Binding-site contacts:
Ligand atom O7 contacts residue GLY273 of chain 1.C at 3.5 Å (h-bond).
Ligand atom C2 contacts residue ASN275 of chain 1.C at 2.6 Å.
Ligand atom C3 contacts residue ASN275 of chain 1.C at 3.9 Å.
Ligand atom O7 contacts residue GLU250 of chain 1.C at 3.6 Å.
Ligand atom O3 contacts residue GLU250 of chain 1.C at 4.0 Å.
Ligand atom O6 contacts residue GLU250 of chain 1.C at 4.2 Å.
Ligand atom C8 contacts residue GLY273 of chain 1.C at 3.6 Å.
Ligand atom C5 contacts residue ASN275 of chain 1.C at 3.6 Å.
Ligand atom C6 contacts residue GLU250 of chain 1.C at 3.2 Å.
Ligand atom C7 contacts residue GLY273 of chain 1.C at 3.8 Å.
Ligand atom C1 contacts residue ASN275 of chain 1.C at 1.4 Å.
Ligand atom C2 contacts residue GLU250 of chain 1.C at 4.2 Å.
Ligand atom C4 contacts residue ASN275 of chain 1.C at 4.2 Å.
Ligand atom N2 contacts residue ASN275 of chain 1.C at 3.1 Å (h-bond).
Ligand atom C5 contacts residue GLU250 of chain 1.C at 4.3 Å.
Ligand atom C7 contacts residue ASN275 of chain 1.C at 4.2 Å.
Ligand atom O7 contacts residue SER272 of chain 1.C at 4.5 Å.
Ligand atom O5 contacts residue ASN275 of chain 1.C at 2.2 Å (h-bond).

Sequence of chain 1.C:
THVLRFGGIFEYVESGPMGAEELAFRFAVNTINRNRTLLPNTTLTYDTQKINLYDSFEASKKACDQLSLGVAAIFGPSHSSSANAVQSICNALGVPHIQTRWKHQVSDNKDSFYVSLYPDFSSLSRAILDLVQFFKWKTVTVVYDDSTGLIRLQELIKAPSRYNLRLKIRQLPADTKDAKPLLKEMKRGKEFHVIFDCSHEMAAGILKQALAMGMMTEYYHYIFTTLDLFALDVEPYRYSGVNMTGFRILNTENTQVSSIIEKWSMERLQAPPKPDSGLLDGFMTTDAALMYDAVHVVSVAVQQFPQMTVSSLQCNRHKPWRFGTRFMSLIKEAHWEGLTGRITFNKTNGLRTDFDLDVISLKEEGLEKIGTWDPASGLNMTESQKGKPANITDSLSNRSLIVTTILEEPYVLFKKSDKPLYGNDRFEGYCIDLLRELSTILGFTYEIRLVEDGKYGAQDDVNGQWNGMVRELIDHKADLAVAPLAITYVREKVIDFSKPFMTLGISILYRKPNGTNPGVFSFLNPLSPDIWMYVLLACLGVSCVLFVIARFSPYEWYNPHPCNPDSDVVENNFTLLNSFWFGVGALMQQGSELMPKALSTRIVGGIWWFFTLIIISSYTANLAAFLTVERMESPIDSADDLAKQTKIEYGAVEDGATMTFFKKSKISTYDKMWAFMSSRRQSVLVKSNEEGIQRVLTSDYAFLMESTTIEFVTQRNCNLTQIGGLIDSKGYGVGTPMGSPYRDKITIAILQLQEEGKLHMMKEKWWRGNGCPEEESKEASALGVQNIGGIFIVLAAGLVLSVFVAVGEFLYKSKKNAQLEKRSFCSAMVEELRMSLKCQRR

The small molecule below binds the protein below.
Small molecule (SMILES): CC(=O)N[C@H]1[C@H](O[C@H]2[C@H](O)[C@@H](NC(C)=O)CO[C@@H]2CO)O[C@H](CO)[C@@H](O)[C@@H]1O